Sequence of chain 1.N:
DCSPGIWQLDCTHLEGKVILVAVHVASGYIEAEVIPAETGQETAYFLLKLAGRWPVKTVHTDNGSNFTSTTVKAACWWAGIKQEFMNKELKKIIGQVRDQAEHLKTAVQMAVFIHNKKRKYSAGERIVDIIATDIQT

This protein binds this small molecule.
Small molecule (SMILES): Cc1nc2ccccc2c(-c2ccc3c4c(ccnc24)CCO3)c1[C@H](OC(C)(C)C)C(=O)O

Sequence of chain 1.M:
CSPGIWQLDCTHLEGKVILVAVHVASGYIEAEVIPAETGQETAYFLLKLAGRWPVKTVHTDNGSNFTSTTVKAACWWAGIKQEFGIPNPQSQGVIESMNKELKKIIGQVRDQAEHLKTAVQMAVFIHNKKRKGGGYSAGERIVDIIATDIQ

Binding-site contacts:
Ligand atom C16 contacts residue ALA79 of chain 1.M at 3.4 Å (hydrophobic).
Ligand atom C05 contacts residue THR125 of chain 1.N at 3.8 Å.
Ligand atom C16 contacts residue ALA80 of chain 1.M at 3.3 Å (hydrophobic).
Ligand atom C12 contacts residue THR125 of chain 1.N at 3.6 Å.
Ligand atom C21 contacts residue ALA120 of chain 1.N at 3.7 Å (hydrophobic).
Ligand atom C12 contacts residue GLN46 of chain 1.M at 3.8 Å.
Ligand atom C23 contacts residue MET129 of chain 1.N at 3.2 Å (hydrophobic).
Ligand atom O26 contacts residue TRP83 of chain 1.M at 3.7 Å.
Ligand atom C32 contacts residue ALA79 of chain 1.M at 3.6 Å (hydrophobic).
Ligand atom C23 contacts residue ILE50 of chain 1.O at 3.7 Å (hydrophobic).
Ligand atom N33 contacts residue LYS48 of chain 1.O at 3.6 Å.
Ligand atom C25 contacts residue TRP83 of chain 1.M at 3.5 Å (hydrophobic).
Ligand atom O06 contacts residue GLU121 of chain 1.N at 3.0 Å (salt-bridge).
Ligand atom C25 contacts residue LEU53 of chain 1.M at 3.6 Å (hydrophobic).
Ligand atom C09 contacts residue THR125 of chain 1.N at 3.7 Å.
Ligand atom C11 contacts residue THR76 of chain 1.M at 3.3 Å.
Ligand atom C16 contacts residue THR76 of chain 1.M at 3.5 Å.
Ligand atom O07 contacts residue HIS122 of chain 1.N at 3.2 Å (h-bond).
Ligand atom C15 contacts residue ALA79 of chain 1.M at 3.6 Å (hydrophobic).
Ligand atom C22 contacts residue MET129 of chain 1.N at 2.8 Å (hydrophobic).
Ligand atom O26 contacts residue ALA80 of chain 1.M at 3.2 Å.
Ligand atom O07 contacts residue GLU121 of chain 1.N at 3.3 Å (salt-bridge).
Ligand atom O26 contacts residue ALA79 of chain 1.M at 3.7 Å.
Ligand atom C27 contacts residue THR76 of chain 1.M at 3.7 Å.
Ligand atom C24 contacts residue TRP83 of chain 1.M at 3.4 Å (hydrophobic).
Ligand atom O07 contacts residue THR125 of chain 1.N at 2.9 Å (h-bond).
Ligand atom C21 contacts residue GLN119 of chain 1.N at 3.6 Å.
Ligand atom C01 contacts residue GLU121 of chain 1.N at 3.7 Å.
Ligand atom C01 contacts residue HIS122 of chain 1.N at 3.7 Å.
Ligand atom O06 contacts residue LYS48 of chain 1.O at 3.4 Å (salt-bridge).
Ligand atom C22 contacts residue ILE50 of chain 1.O at 3.6 Å (hydrophobic).
Ligand atom O08 contacts residue THR125 of chain 1.N at 3.4 Å (h-bond).
Ligand atom O07 contacts residue ALA120 of chain 1.N at 3.6 Å.
Ligand atom C28 contacts residue LYS48 of chain 1.O at 3.8 Å.
Ligand atom C24 contacts residue MET129 of chain 1.N at 3.2 Å (hydrophobic).
Ligand atom C05 contacts residue GLU121 of chain 1.N at 3.5 Å.
Ligand atom C21 contacts residue MET129 of chain 1.N at 3.7 Å (hydrophobic).
Ligand atom C10 contacts residue THR125 of chain 1.N at 3.5 Å.
Ligand atom C15 contacts residue THR76 of chain 1.M at 3.5 Å.
Ligand atom C28 contacts residue THR76 of chain 1.M at 3.7 Å.

Sequence of chain 1.O:
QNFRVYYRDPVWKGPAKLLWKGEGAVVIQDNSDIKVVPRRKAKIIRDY